A protein and the small-molecule ligand that binds it are described below.
Small molecule (SMILES): CC(C)(O)C(=O)SCCNC(=O)CCNC(=O)[C@H](O)C(C)(C)COP(=O)(O)OP(=O)(O)OC[C@H]1O[C@@H](n2cnc3c(N)ncnc32)[C@H](O)[C@@H]1OP(=O)(O)O

Sequence of chain 2.B:
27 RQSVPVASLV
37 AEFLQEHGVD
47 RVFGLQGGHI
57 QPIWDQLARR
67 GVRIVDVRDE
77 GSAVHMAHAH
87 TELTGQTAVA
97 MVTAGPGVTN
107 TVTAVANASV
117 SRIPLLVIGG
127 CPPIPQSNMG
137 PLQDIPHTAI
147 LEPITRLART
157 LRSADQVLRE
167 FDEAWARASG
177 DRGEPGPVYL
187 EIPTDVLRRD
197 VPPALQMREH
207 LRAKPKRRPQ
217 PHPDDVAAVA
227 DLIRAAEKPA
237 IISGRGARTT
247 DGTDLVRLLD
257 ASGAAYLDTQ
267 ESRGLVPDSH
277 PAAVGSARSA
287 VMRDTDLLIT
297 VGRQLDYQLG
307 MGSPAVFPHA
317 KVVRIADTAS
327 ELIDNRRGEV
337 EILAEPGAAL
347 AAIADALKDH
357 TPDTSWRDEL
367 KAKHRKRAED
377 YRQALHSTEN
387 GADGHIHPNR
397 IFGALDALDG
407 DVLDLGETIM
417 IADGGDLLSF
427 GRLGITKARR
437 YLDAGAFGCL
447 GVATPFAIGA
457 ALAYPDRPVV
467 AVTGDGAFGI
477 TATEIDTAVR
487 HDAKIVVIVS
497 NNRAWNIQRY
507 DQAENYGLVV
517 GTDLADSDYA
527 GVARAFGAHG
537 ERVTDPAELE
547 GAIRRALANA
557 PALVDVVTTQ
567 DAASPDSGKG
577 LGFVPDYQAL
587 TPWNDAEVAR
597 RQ

Binding-site contacts:
Ligand atom O9P contacts residue GLN266 of chain 2.A at 2.8 Å (h-bond).
Ligand atom N1A contacts residue TYR377 of chain 2.A at 3.5 Å.
Ligand atom O9A contacts residue ARG373 of chain 2.A at 3.5 Å (salt-bridge).
Ligand atom C1 contacts residue TPW1 of chain 2.C at 3.4 Å.
Ligand atom O2B contacts residue SER282 of chain 2.A at 3.1 Å.
Ligand atom O3B contacts residue ARG373 of chain 2.A at 3.5 Å (salt-bridge).
Ligand atom C7P contacts residue TYR303 of chain 2.A at 3.6 Å (hydrophobic).
Ligand atom CAP contacts residue ARG428 of chain 2.A at 3.5 Å.
Ligand atom CAP contacts residue ASP572 of chain 2.A at 3.5 Å.
Ligand atom O9A contacts residue ARG284 of chain 2.A at 3.5 Å (salt-bridge).
Ligand atom O9A contacts residue SER285 of chain 2.A at 3.0 Å (h-bond).
Ligand atom O2B contacts residue ARG284 of chain 2.A at 3.3 Å (salt-bridge).
Ligand atom O8A contacts residue SER285 of chain 2.A at 2.7 Å (h-bond).
Ligand atom OAP contacts residue ASP572 of chain 2.A at 2.7 Å (salt-bridge).
Ligand atom O5B contacts residue ARG284 of chain 2.A at 3.7 Å.
Ligand atom O3 contacts residue TPW1 of chain 2.C at 3.5 Å.
Ligand atom O4A contacts residue LYS575 of chain 2.A at 2.8 Å (salt-bridge).
Ligand atom O4B contacts residue LEU429 of chain 2.A at 3.5 Å.
Ligand atom C4A contacts residue SER282 of chain 2.A at 3.6 Å.
Ligand atom C6P contacts residue ASP572 of chain 2.A at 3.6 Å.
Ligand atom P3B contacts residue SER285 of chain 2.A at 3.5 Å.
Ligand atom C2 contacts residue GLN504 of chain 2.A at 3.0 Å.
Ligand atom O3A contacts residue ARG284 of chain 2.A at 3.3 Å.
Ligand atom O9P contacts residue GLN304 of chain 2.A at 3.4 Å (h-bond).
Ligand atom O5A contacts residue ARG284 of chain 2.A at 3.0 Å (salt-bridge).
Ligand atom C2A contacts residue TYR377 of chain 2.A at 3.7 Å (hydrophobic).
Ligand atom O2B contacts residue GLY281 of chain 2.A at 3.6 Å.
Ligand atom N3A contacts residue SER282 of chain 2.A at 3.7 Å.
Ligand atom C4 contacts residue LEU577 of chain 2.A at 3.5 Å (hydrophobic).
Ligand atom O2A contacts residue ARG428 of chain 2.A at 2.9 Å (salt-bridge).
Ligand atom N1A contacts residue ALA374 of chain 2.A at 3.6 Å.
Ligand atom C8A contacts residue GLY281 of chain 2.A at 3.2 Å.
Ligand atom N7A contacts residue GLY281 of chain 2.A at 3.5 Å (h-bond).
Ligand atom O3 contacts residue GLY54 of chain 2.B at 3.0 Å (h-bond).
Ligand atom O1 contacts residue TPW1 of chain 2.C at 3.3 Å (h-bond).
Ligand atom O1 contacts residue GLN139 of chain 2.B at 3.2 Å (h-bond).
Ligand atom CEP contacts residue GLN304 of chain 2.A at 3.5 Å.
Ligand atom O2B contacts residue ARG373 of chain 2.A at 3.6 Å (salt-bridge).
Ligand atom O7A contacts residue ARG373 of chain 2.A at 3.0 Å (salt-bridge).
Ligand atom O5P contacts residue GLY444 of chain 2.A at 3.4 Å.

Sequence of chain 2.A:
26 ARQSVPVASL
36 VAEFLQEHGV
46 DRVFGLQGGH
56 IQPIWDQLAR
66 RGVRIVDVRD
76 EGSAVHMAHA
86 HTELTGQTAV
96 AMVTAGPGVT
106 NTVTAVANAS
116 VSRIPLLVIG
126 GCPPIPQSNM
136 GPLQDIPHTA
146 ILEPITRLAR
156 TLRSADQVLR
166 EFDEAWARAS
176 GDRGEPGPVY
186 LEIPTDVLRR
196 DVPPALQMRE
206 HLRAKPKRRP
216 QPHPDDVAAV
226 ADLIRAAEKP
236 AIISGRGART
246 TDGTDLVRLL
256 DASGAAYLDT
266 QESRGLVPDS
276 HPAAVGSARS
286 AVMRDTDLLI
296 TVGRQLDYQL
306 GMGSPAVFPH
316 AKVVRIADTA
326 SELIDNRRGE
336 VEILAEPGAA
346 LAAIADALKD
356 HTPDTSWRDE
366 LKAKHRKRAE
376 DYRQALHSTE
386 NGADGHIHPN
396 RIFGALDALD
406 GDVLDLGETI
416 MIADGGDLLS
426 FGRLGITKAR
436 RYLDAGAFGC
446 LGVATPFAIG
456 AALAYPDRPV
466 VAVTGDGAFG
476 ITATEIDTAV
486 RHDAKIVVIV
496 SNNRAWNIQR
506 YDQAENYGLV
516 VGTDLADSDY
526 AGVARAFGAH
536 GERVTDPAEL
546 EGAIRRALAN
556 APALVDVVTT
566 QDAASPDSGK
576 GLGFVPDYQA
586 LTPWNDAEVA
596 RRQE